Sequence of chain 6.E:
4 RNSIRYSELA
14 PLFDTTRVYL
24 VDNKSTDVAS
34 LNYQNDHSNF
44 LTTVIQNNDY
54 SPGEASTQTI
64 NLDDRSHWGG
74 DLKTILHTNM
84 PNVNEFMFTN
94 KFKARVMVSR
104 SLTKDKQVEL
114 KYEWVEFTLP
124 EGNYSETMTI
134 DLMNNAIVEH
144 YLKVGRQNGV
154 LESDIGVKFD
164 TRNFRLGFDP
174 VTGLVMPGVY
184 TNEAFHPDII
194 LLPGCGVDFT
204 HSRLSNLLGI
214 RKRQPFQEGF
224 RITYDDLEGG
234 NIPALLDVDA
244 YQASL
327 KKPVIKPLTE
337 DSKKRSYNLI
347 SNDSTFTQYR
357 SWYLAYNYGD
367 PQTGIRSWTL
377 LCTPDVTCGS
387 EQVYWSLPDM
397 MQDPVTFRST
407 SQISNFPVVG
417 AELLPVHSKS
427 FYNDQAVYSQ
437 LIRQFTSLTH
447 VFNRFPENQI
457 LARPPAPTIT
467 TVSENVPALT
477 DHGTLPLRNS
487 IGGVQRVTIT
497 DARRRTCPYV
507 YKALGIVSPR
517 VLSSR

Sequence of chain 6.A:
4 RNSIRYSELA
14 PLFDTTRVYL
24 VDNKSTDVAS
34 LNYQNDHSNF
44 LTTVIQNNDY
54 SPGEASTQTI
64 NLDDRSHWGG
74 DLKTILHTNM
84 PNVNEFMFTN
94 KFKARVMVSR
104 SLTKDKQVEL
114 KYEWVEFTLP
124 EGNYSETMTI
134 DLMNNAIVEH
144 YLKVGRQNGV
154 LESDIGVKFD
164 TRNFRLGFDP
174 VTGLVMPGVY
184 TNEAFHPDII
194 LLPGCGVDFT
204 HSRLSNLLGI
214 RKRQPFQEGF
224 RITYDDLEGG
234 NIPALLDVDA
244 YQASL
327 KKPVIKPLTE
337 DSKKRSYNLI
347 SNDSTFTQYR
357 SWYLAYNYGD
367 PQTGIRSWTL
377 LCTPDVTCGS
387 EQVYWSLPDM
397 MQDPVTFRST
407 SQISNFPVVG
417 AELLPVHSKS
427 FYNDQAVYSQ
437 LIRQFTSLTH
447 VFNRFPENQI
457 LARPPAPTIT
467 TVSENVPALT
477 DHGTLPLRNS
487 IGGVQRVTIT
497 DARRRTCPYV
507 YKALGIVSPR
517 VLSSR

This protein binds this small molecule.
Small molecule (SMILES): CC(C)[C@H](NC(=O)[C@@H]1CCCN1C(=O)[C@H](CC(N)=O)NC(=O)[C@H](Cc1ccccc1)NC(=O)[C@@H](N)[C@@H](C)O)C(=O)N[C@@H](Cc1ccc(O)cc1)C(=O)N1CCC[C@H]1C(=O)N[C@@H](Cc1ccc(O)cc1)C(=O)N[C@@H](CC(=O)O)C(=O)N[C@H](C=O)[C@@H](C)O

Binding-site contacts:
Ligand atom CE1 contacts residue PRO180 of chain 6.A at 3.2 Å (hydrophobic).
Ligand atom CG1 contacts residue GLU155 of chain 6.E at 3.8 Å.
Ligand atom CG contacts residue PRO452 of chain 6.E at 3.5 Å (hydrophobic).
Ligand atom CD contacts residue ARG450 of chain 6.E at 2.9 Å.
Ligand atom CG contacts residue ARG450 of chain 6.E at 3.5 Å.
Ligand atom CE1 contacts residue ARG149 of chain 6.E at 3.6 Å.
Ligand atom O contacts residue ARG450 of chain 6.E at 3.3 Å (salt-bridge).
Ligand atom CG1 contacts residue ARG450 of chain 6.E at 3.4 Å.
Ligand atom CZ contacts residue ARG149 of chain 6.E at 3.8 Å.
Ligand atom CE2 contacts residue HIS446 of chain 6.E at 3.5 Å.
Ligand atom CB contacts residue PRO452 of chain 6.E at 3.9 Å (hydrophobic).
Ligand atom OD1 contacts residue LYS339 of chain 6.E at 2.9 Å (salt-bridge).
Ligand atom C contacts residue ARG149 of chain 6.E at 3.8 Å.
Ligand atom OD2 contacts residue LYS339 of chain 6.E at 3.6 Å.
Ligand atom C contacts residue HIS446 of chain 6.E at 3.4 Å.
Ligand atom CB contacts residue ARG450 of chain 6.E at 3.6 Å.
Ligand atom CD1 contacts residue PRO180 of chain 6.A at 3.5 Å (hydrophobic).
Ligand atom CG contacts residue LYS339 of chain 6.E at 3.8 Å.
Ligand atom CA contacts residue LYS339 of chain 6.E at 3.1 Å.
Ligand atom CB contacts residue GLN245 of chain 6.A at 3.6 Å.
Ligand atom CZ contacts residue THR445 of chain 6.E at 3.4 Å.
Ligand atom OH contacts residue HIS446 of chain 6.E at 3.1 Å (h-bond).
Ligand atom ND2 contacts residue GLU155 of chain 6.E at 3.1 Å (salt-bridge).
Ligand atom CG1 contacts residue PHE451 of chain 6.E at 3.4 Å (hydrophobic).
Ligand atom CE2 contacts residue MET179 of chain 6.A at 3.7 Å (hydrophobic).
Ligand atom CG contacts residue TYR244 of chain 6.A at 3.1 Å (hydrophobic).
Ligand atom O contacts residue ARG149 of chain 6.E at 2.6 Å (salt-bridge).
Ligand atom CZ contacts residue ASP172 of chain 6.A at 3.8 Å.
Ligand atom O contacts residue HIS446 of chain 6.E at 2.8 Å.
Ligand atom CG2 contacts residue GLU155 of chain 6.E at 3.7 Å.
Ligand atom CG contacts residue GLU155 of chain 6.E at 3.8 Å.
Ligand atom CG2 contacts residue LEU145 of chain 6.E at 3.8 Å (hydrophobic).
Ligand atom OH contacts residue LEU239 of chain 6.A at 3.7 Å.
Ligand atom OH contacts residue THR445 of chain 6.E at 3.2 Å.
Ligand atom CA contacts residue GLU155 of chain 6.E at 3.9 Å.
Ligand atom CZ contacts residue HIS446 of chain 6.E at 3.7 Å.
Ligand atom OD1 contacts residue GLU155 of chain 6.E at 3.8 Å.
Ligand atom CE1 contacts residue THR445 of chain 6.E at 3.3 Å.
Ligand atom OH contacts residue MET179 of chain 6.A at 3.4 Å (h-bond).
Ligand atom CB contacts residue LYS339 of chain 6.E at 2.9 Å.